The protein below binds the small molecule below.
Small molecule (SMILES): COc1ccc2c(c1)C(=O)[N+](C[C@@]1(c3ccc(-c4cccnc4)cc3)NC(=O)NC1=O)=C2

Binding-site contacts:
Ligand atom C28 contacts residue HIS191 of chain 1.A at 3.8 Å.
Ligand atom C32 contacts residue VAL188 of chain 1.A at 3.8 Å (hydrophobic).
Ligand atom C27 contacts residue ALA225 of chain 1.A at 3.3 Å (hydrophobic).
Ligand atom O30 contacts residue THR133 of chain 1.A at 3.6 Å.
Ligand atom C26 contacts residue PRO223 of chain 1.A at 3.7 Å (hydrophobic).
Ligand atom O6 contacts residue HIS191 of chain 1.A at 3.4 Å.
Ligand atom C5 contacts residue ZN1 of chain 1.D at 2.9 Å.
Ligand atom C27 contacts residue HIS191 of chain 1.A at 3.4 Å.
Ligand atom N1 contacts residue HIS201 of chain 1.A at 3.3 Å (h-bond).
Ligand atom O6 contacts residue HIS195 of chain 1.A at 3.4 Å.
Ligand atom C9 contacts residue THR133 of chain 1.A at 3.2 Å.
Ligand atom O7 contacts residue ZN1 of chain 1.D at 3.7 Å.
Ligand atom O7 contacts residue HIS201 of chain 1.A at 3.1 Å.
Ligand atom C2 contacts residue ZN1 of chain 1.D at 3.2 Å.
Ligand atom N1 contacts residue HIS195 of chain 1.A at 3.6 Å.
Ligand atom C28 contacts residue ALA225 of chain 1.A at 3.5 Å (hydrophobic).
Ligand atom N4 contacts residue GLY135 of chain 1.A at 2.9 Å (h-bond).
Ligand atom C22 contacts residue LEU134 of chain 1.A at 3.7 Å (hydrophobic).
Ligand atom O30 contacts residue GLY135 of chain 1.A at 3.1 Å (h-bond).
Ligand atom O6 contacts residue GLU192 of chain 1.A at 2.7 Å (salt-bridge).
Ligand atom C23 contacts residue THR133 of chain 1.A at 3.6 Å.
Ligand atom C12 contacts residue LEU136 of chain 1.A at 3.5 Å (hydrophobic).
Ligand atom O6 contacts residue ZN1 of chain 1.D at 2.9 Å.
Ligand atom C13 contacts residue LEU136 of chain 1.A at 3.5 Å (hydrophobic).
Ligand atom C26 contacts residue TYR222 of chain 1.A at 3.7 Å (hydrophobic).
Ligand atom C26 contacts residue HIS191 of chain 1.A at 3.4 Å.
Ligand atom C5 contacts residue GLU192 of chain 1.A at 3.6 Å.
Ligand atom C32 contacts residue LEU187 of chain 1.A at 3.3 Å (hydrophobic).
Ligand atom C25 contacts residue HIS191 of chain 1.A at 3.8 Å.
Ligand atom C2 contacts residue HIS201 of chain 1.A at 3.7 Å.
Ligand atom C32 contacts residue HIS191 of chain 1.A at 3.8 Å.
Ligand atom C17 contacts residue LYS101 of chain 1.A at 3.6 Å.
Ligand atom C26 contacts residue ALA225 of chain 1.A at 3.5 Å (hydrophobic).
Ligand atom N1 contacts residue HIS191 of chain 1.A at 3.6 Å (h-bond).
Ligand atom O31 contacts residue VAL188 of chain 1.A at 3.4 Å.
Ligand atom C5 contacts residue GLY135 of chain 1.A at 3.7 Å.
Ligand atom N1 contacts residue ZN1 of chain 1.D at 2.1 Å.
Ligand atom C8 contacts residue LEU136 of chain 1.A at 3.8 Å (hydrophobic).
Ligand atom C21 contacts residue PRO223 of chain 1.A at 3.3 Å (hydrophobic).
Ligand atom O30 contacts residue LEU134 of chain 1.A at 2.7 Å (h-bond).

Sequence of chain 1.A:
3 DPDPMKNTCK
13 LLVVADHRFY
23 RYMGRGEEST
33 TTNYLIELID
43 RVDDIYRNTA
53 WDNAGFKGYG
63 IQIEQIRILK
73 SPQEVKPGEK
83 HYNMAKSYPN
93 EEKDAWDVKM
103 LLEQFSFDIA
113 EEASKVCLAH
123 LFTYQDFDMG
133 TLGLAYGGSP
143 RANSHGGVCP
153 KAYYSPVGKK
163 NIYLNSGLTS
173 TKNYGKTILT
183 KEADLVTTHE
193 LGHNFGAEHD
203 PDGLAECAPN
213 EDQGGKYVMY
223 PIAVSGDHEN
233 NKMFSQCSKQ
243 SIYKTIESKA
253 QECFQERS